Binding-site contacts:
Ligand atom C5 contacts residue ASN433 of chain 1.C at 3.7 Å.
Ligand atom C4 contacts residue ASN433 of chain 1.C at 4.3 Å.
Ligand atom C7 contacts residue ASN433 of chain 1.C at 4.0 Å.
Ligand atom O5 contacts residue ASN433 of chain 1.C at 2.4 Å (h-bond).
Ligand atom N2 contacts residue ASN433 of chain 1.C at 2.9 Å (h-bond).
Ligand atom C1 contacts residue ASN433 of chain 1.C at 1.4 Å.
Ligand atom C2 contacts residue ASN433 of chain 1.C at 2.5 Å.
Ligand atom C3 contacts residue ASN433 of chain 1.C at 3.8 Å.

This small molecule binds to this protein.
Small molecule (SMILES): CC(=O)N[C@@H]1[C@@H](O)[C@H](O)[C@@H](CO)O[C@H]1O

Sequence of chain 1.C:
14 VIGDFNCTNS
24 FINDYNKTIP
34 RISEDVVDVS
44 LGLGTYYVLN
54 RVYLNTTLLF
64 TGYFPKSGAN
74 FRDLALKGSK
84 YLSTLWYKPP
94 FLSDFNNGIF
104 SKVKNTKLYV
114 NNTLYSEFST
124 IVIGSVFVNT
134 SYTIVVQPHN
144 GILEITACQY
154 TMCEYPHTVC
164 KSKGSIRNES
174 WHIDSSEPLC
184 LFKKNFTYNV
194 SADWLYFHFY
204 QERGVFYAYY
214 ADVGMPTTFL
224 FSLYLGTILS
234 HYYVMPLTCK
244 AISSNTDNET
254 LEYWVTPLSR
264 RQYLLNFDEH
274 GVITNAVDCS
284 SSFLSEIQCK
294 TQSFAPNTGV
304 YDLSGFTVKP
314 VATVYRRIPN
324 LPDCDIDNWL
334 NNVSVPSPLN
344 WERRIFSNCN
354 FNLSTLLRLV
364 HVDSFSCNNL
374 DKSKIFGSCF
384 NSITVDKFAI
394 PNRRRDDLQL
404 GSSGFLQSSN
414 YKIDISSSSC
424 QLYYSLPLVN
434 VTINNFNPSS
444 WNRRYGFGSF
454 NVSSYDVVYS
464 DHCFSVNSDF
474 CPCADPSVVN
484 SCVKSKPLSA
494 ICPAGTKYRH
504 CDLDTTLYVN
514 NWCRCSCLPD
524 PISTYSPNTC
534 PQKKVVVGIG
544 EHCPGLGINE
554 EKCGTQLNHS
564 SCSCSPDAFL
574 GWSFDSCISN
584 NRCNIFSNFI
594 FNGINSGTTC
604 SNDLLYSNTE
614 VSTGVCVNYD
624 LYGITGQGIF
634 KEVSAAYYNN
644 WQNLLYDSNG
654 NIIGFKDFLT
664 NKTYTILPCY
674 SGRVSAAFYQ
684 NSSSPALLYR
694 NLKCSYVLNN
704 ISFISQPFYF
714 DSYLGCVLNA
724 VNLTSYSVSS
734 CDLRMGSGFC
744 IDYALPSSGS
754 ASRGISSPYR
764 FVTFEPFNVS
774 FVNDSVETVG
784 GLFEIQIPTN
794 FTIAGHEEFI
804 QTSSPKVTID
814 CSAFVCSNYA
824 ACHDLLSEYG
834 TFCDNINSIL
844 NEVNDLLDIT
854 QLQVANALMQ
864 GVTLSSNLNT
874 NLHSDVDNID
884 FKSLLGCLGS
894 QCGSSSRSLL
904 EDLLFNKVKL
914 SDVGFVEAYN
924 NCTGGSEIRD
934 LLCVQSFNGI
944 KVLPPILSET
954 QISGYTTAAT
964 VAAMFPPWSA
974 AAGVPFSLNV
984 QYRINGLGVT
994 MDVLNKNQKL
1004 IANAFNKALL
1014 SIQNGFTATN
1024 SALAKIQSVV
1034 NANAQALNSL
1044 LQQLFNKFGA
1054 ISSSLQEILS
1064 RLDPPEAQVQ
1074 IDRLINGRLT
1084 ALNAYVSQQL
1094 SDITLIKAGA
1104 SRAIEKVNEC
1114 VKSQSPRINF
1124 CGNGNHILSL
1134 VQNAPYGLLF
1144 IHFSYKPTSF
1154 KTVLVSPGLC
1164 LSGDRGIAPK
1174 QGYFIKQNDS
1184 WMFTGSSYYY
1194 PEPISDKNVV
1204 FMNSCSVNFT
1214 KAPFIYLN